Sequence of chain 1.F:
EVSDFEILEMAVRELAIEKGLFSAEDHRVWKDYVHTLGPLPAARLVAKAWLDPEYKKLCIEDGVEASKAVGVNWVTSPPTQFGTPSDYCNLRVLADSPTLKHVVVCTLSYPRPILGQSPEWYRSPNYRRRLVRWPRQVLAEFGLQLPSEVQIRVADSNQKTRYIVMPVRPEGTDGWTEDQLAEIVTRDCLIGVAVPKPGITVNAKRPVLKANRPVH

Binding-site contacts:
Ligand atom C5 contacts residue THR98 of chain 1.F at 4.2 Å.
Ligand atom C6 contacts residue THR98 of chain 1.F at 3.4 Å.
Ligand atom O5 contacts residue THR98 of chain 1.F at 4.5 Å.
Ligand atom O4 contacts residue THR98 of chain 1.F at 4.4 Å.
Ligand atom O6 contacts residue THR98 of chain 1.F at 4.2 Å.
Ligand atom C4 contacts residue THR98 of chain 1.F at 4.0 Å.

The protein below binds the small molecule below.
Small molecule (SMILES): OC[C@H]1O[C@@H](O)[C@H](O)[C@@H](O)[C@@H]1O